Binding-site contacts:
Ligand atom C4 contacts residue LEU122 of chain 1.B at 3.7 Å (hydrophobic).
Ligand atom C1 contacts residue ALA27 of chain 1.A at 3.4 Å (hydrophobic).
Ligand atom C25 contacts residue TYR66 of chain 1.B at 3.6 Å (hydrophobic).
Ligand atom C9 contacts residue TRP123 of chain 1.B at 3.4 Å (hydrophobic).
Ligand atom C1 contacts residue TYR66 of chain 1.B at 3.4 Å (hydrophobic).
Ligand atom C13 contacts residue TYR66 of chain 1.B at 3.7 Å (hydrophobic).
Ligand atom O23 contacts residue ARG97 of chain 1.B at 2.9 Å (salt-bridge).
Ligand atom C16 contacts residue LEU115 of chain 1.B at 3.5 Å (hydrophobic).
Ligand atom C9 contacts residue LEU122 of chain 1.B at 3.8 Å (hydrophobic).
Ligand atom O22 contacts residue TYR100 of chain 1.B at 2.4 Å (h-bond).
Ligand atom C1 contacts residue SER30 of chain 1.A at 3.7 Å.
Ligand atom O23 contacts residue TYR66 of chain 1.B at 3.3 Å.
Ligand atom N24 contacts residue ARG97 of chain 1.B at 3.5 Å (salt-bridge).
Ligand atom C15 contacts residue TYR66 of chain 1.B at 3.4 Å (hydrophobic).
Ligand atom C19 contacts residue TYR100 of chain 1.B at 3.3 Å (hydrophobic).
Ligand atom O23 contacts residue LEU115 of chain 1.B at 3.6 Å.
Ligand atom C27 contacts residue LEU122 of chain 1.B at 3.8 Å (hydrophobic).
Ligand atom N14 contacts residue TYR66 of chain 1.B at 3.3 Å (h-bond).
Ligand atom C19 contacts residue ASN62 of chain 1.B at 3.4 Å.
Ligand atom O22 contacts residue TYR104 of chain 1.B at 3.8 Å.
Ligand atom C8 contacts residue ALA119 of chain 1.B at 3.7 Å (hydrophobic).
Ligand atom C31 contacts residue ALA27 of chain 1.A at 3.4 Å (hydrophobic).
Ligand atom C18 contacts residue ASN62 of chain 1.B at 3.6 Å.
Ligand atom C10 contacts residue LEU122 of chain 1.B at 3.5 Å (hydrophobic).
Ligand atom C6 contacts residue TYR66 of chain 1.B at 3.4 Å (hydrophobic).
Ligand atom C27 contacts residue ARG97 of chain 1.B at 3.2 Å.
Ligand atom C20 contacts residue ASN62 of chain 1.B at 3.8 Å.
Ligand atom C20 contacts residue TYR100 of chain 1.B at 3.3 Å (hydrophobic).
Ligand atom O22 contacts residue ARG111 of chain 1.B at 2.8 Å (salt-bridge).
Ligand atom C8 contacts residue TRP123 of chain 1.B at 3.3 Å (hydrophobic).
Ligand atom C3 contacts residue ALA27 of chain 1.A at 3.6 Å (hydrophobic).
Ligand atom N24 contacts residue TYR66 of chain 1.B at 3.5 Å.
Ligand atom C2 contacts residue ALA27 of chain 1.A at 3.3 Å (hydrophobic).
Ligand atom C2 contacts residue LEU69 of chain 1.B at 3.6 Å (hydrophobic).
Ligand atom C20 contacts residue ARG111 of chain 1.B at 3.6 Å.
Ligand atom O22 contacts residue ASN62 of chain 1.B at 3.6 Å (h-bond).
Ligand atom C16 contacts residue TYR66 of chain 1.B at 3.6 Å (hydrophobic).
Ligand atom O21 contacts residue ARG111 of chain 1.B at 2.9 Å (salt-bridge).
Ligand atom O21 contacts residue LEU115 of chain 1.B at 3.6 Å.
Ligand atom O26 contacts residue ALA119 of chain 1.B at 3.6 Å.

Sequence of chain 1.B:
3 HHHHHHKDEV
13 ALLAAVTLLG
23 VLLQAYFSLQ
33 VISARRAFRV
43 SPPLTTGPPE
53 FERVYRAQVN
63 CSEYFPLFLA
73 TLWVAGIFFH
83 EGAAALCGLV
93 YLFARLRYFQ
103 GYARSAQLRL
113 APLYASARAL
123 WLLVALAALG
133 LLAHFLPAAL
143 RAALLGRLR

This small molecule binds to this protein.
Small molecule (SMILES): COc1nc(C(=O)[C@H]2C[C@@H]2C(=O)O)ncc1N(CC1CC1)c1cccc2ccccc12

Sequence of chain 1.A:
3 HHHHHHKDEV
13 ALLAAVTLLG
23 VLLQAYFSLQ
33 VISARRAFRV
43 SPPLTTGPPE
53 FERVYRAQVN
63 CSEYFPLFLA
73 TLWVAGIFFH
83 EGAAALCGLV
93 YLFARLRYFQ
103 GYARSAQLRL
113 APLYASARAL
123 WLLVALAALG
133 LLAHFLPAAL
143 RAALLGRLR